Sequence of chain 1.A:
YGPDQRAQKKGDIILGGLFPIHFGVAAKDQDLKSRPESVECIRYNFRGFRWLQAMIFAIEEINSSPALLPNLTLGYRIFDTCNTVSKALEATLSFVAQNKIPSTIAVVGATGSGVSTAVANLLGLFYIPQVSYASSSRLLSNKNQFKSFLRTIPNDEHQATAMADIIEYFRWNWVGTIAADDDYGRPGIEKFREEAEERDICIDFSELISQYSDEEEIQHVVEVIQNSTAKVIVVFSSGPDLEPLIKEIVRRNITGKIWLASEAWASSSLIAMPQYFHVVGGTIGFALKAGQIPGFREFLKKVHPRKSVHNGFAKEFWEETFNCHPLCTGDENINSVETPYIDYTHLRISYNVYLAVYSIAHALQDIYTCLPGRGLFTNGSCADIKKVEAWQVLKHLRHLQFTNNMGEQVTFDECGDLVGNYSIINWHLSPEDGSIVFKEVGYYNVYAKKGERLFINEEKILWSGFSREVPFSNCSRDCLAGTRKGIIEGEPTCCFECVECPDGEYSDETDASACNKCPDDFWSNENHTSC

The protein below binds the small molecule below.
Small molecule (SMILES): CC(=O)N[C@@H]1[C@@H](O)[C@H](O)[C@@H](CO)O[C@H]1O

Binding-site contacts:
Ligand atom C2 contacts residue ASP545 of chain 1.A at 3.7 Å.
Ligand atom C3 contacts residue ASN541 of chain 1.A at 3.7 Å.
Ligand atom O3 contacts residue ASP545 of chain 1.A at 4.0 Å.
Ligand atom C1 contacts residue ASN207 of chain 1.A at 3.8 Å.
Ligand atom C2 contacts residue ASN541 of chain 1.A at 2.5 Å.
Ligand atom N2 contacts residue ASP545 of chain 1.A at 4.2 Å.
Ligand atom C5 contacts residue ASN541 of chain 1.A at 3.6 Å.
Ligand atom O5 contacts residue ASN207 of chain 1.A at 3.2 Å (h-bond).
Ligand atom C7 contacts residue ASP545 of chain 1.A at 4.0 Å.
Ligand atom C8 contacts residue ASN541 of chain 1.A at 4.4 Å.
Ligand atom C2 contacts residue ARG205 of chain 1.A at 4.1 Å.
Ligand atom O3 contacts residue ARG205 of chain 1.A at 4.3 Å.
Ligand atom C3 contacts residue ARG205 of chain 1.A at 4.0 Å.
Ligand atom C1 contacts residue ARG205 of chain 1.A at 3.6 Å.
Ligand atom C5 contacts residue ARG205 of chain 1.A at 4.4 Å.
Ligand atom O5 contacts residue ARG205 of chain 1.A at 4.4 Å.
Ligand atom O5 contacts residue ASN541 of chain 1.A at 2.3 Å (h-bond).
Ligand atom C8 contacts residue ARG544 of chain 1.A at 3.6 Å.
Ligand atom C8 contacts residue PHE539 of chain 1.A at 3.4 Å (hydrophobic).
Ligand atom N2 contacts residue ARG205 of chain 1.A at 3.9 Å.
Ligand atom N2 contacts residue ASN541 of chain 1.A at 2.8 Å (h-bond).
Ligand atom C5 contacts residue ASN207 of chain 1.A at 4.3 Å.
Ligand atom C1 contacts residue ASN541 of chain 1.A at 1.4 Å.
Ligand atom O7 contacts residue ASP545 of chain 1.A at 3.5 Å (salt-bridge).
Ligand atom C7 contacts residue ASN541 of chain 1.A at 3.9 Å.
Ligand atom O4 contacts residue ARG205 of chain 1.A at 3.9 Å.
Ligand atom C3 contacts residue ASP545 of chain 1.A at 4.4 Å.
Ligand atom O7 contacts residue ARG544 of chain 1.A at 4.5 Å.
Ligand atom C1 contacts residue ASP545 of chain 1.A at 4.4 Å.
Ligand atom O6 contacts residue ASN207 of chain 1.A at 3.9 Å.
Ligand atom C4 contacts residue ASN541 of chain 1.A at 4.2 Å.
Ligand atom C6 contacts residue ASN207 of chain 1.A at 4.3 Å.